Binding-site contacts:
Ligand atom CBO contacts residue GLY53 of chain 1.B at 3.5 Å.
Ligand atom NBF contacts residue GLY53 of chain 1.B at 3.5 Å.
Ligand atom CAP contacts residue ARG56 of chain 1.B at 3.6 Å.
Ligand atom CAI contacts residue VAL176 of chain 1.B at 4.0 Å (hydrophobic).
Ligand atom CAW contacts residue LYS49 of chain 1.B at 3.4 Å.
Ligand atom OBH contacts residue LYS49 of chain 1.B at 3.0 Å (salt-bridge).
Ligand atom OAG contacts residue ARG127 of chain 1.B at 3.0 Å (salt-bridge).
Ligand atom CAO contacts residue ASN173 of chain 1.B at 3.6 Å.
Ligand atom OBH contacts residue ASN50 of chain 1.B at 4.0 Å.
Ligand atom CAY contacts residue LYS49 of chain 1.B at 3.2 Å.
Ligand atom CAR contacts residue LEU220 of chain 1.B at 4.0 Å (hydrophobic).
Ligand atom NBG contacts residue ARG56 of chain 1.B at 3.9 Å.
Ligand atom CAX contacts residue LYS49 of chain 1.B at 3.4 Å.
Ligand atom OAE contacts residue ARG56 of chain 1.B at 2.8 Å (salt-bridge).
Ligand atom CAU contacts residue ASN50 of chain 1.B at 3.7 Å.
Ligand atom OAD contacts residue LYS49 of chain 1.B at 3.5 Å (salt-bridge).
Ligand atom CAT contacts residue GLY53 of chain 1.B at 3.7 Å.
Ligand atom CAV contacts residue LYS49 of chain 1.B at 3.2 Å.
Ligand atom CAJ contacts residue LEU172 of chain 1.B at 4.0 Å (hydrophobic).
Ligand atom CAO contacts residue ARG127 of chain 1.B at 4.1 Å.
Ligand atom CAJ contacts residue VAL176 of chain 1.B at 4.1 Å (hydrophobic).
Ligand atom OAD contacts residue GLY53 of chain 1.B at 3.8 Å.
Ligand atom OAE contacts residue TYR128 of chain 1.B at 3.8 Å.
Ligand atom CAS contacts residue LEU220 of chain 1.B at 3.2 Å (hydrophobic).
Ligand atom CBP contacts residue ARG56 of chain 1.B at 3.5 Å.
Ligand atom CBQ contacts residue GLY53 of chain 1.B at 4.1 Å.
Ligand atom OAH contacts residue ARG127 of chain 1.B at 2.7 Å (salt-bridge).
Ligand atom CAJ contacts residue ASN173 of chain 1.B at 3.5 Å.
Ligand atom OBI contacts residue LYS49 of chain 1.B at 3.0 Å (salt-bridge).
Ligand atom CAT contacts residue ASN50 of chain 1.B at 4.1 Å.
Ligand atom CAL contacts residue ARG60 of chain 1.B at 3.7 Å.
Ligand atom CAM contacts residue GLY53 of chain 1.B at 3.4 Å.
Ligand atom CBQ contacts residue ARG56 of chain 1.B at 4.0 Å.
Ligand atom CAL contacts residue ARG56 of chain 1.B at 3.9 Å.
Ligand atom PBT contacts residue TYR128 of chain 1.B at 3.8 Å.
Ligand atom OAH contacts residue TYR128 of chain 1.B at 3.7 Å.
Ligand atom OAG contacts residue TYR128 of chain 1.B at 2.7 Å (h-bond).
Ligand atom PBT contacts residue ARG127 of chain 1.B at 3.8 Å.
Ligand atom PBT contacts residue ARG56 of chain 1.B at 3.8 Å.
Ligand atom OAH contacts residue ARG56 of chain 1.B at 2.9 Å (salt-bridge).

Sequence of chain 1.B:
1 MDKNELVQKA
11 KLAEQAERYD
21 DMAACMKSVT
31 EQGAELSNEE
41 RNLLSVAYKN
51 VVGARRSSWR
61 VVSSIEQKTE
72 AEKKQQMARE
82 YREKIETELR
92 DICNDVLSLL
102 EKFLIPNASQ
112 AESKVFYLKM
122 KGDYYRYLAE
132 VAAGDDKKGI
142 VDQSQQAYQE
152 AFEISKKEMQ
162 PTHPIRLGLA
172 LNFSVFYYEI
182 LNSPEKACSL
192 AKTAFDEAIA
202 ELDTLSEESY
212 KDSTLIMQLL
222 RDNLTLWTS

A small-molecule ligand and the protein it binds are described below.
Small molecule (SMILES): O=C(CCOCCCCCOCCNC(=O)c1cccc(NC(=O)COc2ccccc2P(=O)(O)O)c1)NCCCOCCOCCOCCCNC(=O)CCOCCOCCOCCNC(=O)c1cccc(NC(=O)COc2ccccc2P(=O)(O)O)c1